This protein binds this small molecule.
Small molecule (SMILES): Clc1cccc(CN2CCNCC2)c1

Binding-site contacts:
Ligand atom C11 contacts residue THR158 of chain 1.B at 3.4 Å.
Ligand atom CL1 contacts residue THR158 of chain 1.B at 3.8 Å.
Ligand atom C8 contacts residue ALA116 of chain 1.B at 3.5 Å (hydrophobic).
Ligand atom C5 contacts residue MET157 of chain 1.B at 4.2 Å (hydrophobic).
Ligand atom C6 contacts residue MET97 of chain 1.B at 4.2 Å (hydrophobic).
Ligand atom C3 contacts residue LEU187 of chain 1.B at 4.0 Å (hydrophobic).
Ligand atom C7 contacts residue TRP120 of chain 1.B at 4.2 Å (hydrophobic).
Ligand atom C6 contacts residue THR158 of chain 1.B at 4.0 Å.
Ligand atom C2 contacts residue ASP188 of chain 1.B at 3.8 Å.
Ligand atom C8 contacts residue LEU187 of chain 1.B at 3.7 Å (hydrophobic).
Ligand atom C3 contacts residue THR158 of chain 1.B at 3.9 Å.
Ligand atom C4 contacts residue LEU187 of chain 1.B at 3.9 Å (hydrophobic).
Ligand atom C7 contacts residue MET97 of chain 1.B at 3.8 Å (hydrophobic).
Ligand atom C7 contacts residue LEU187 of chain 1.B at 3.9 Å (hydrophobic).
Ligand atom C9 contacts residue ILE113 of chain 1.B at 4.2 Å (hydrophobic).
Ligand atom C11 contacts residue LEU187 of chain 1.B at 4.0 Å (hydrophobic).
Ligand atom C8 contacts residue VAL117 of chain 1.B at 3.5 Å (hydrophobic).
Ligand atom N2 contacts residue SER154 of chain 1.B at 2.8 Å (h-bond).
Ligand atom C1 contacts residue SER154 of chain 1.B at 3.6 Å.
Ligand atom C2 contacts residue SER154 of chain 1.B at 3.4 Å.
Ligand atom C9 contacts residue LEU187 of chain 1.B at 3.6 Å (hydrophobic).
Ligand atom C2 contacts residue TRP120 of chain 1.B at 3.6 Å (hydrophobic).
Ligand atom C9 contacts residue VAL117 of chain 1.B at 3.9 Å (hydrophobic).
Ligand atom C5 contacts residue THR158 of chain 1.B at 3.8 Å.
Ligand atom C1 contacts residue MET97 of chain 1.B at 4.2 Å (hydrophobic).
Ligand atom C11 contacts residue LEU161 of chain 1.B at 3.9 Å (hydrophobic).
Ligand atom C1 contacts residue MET94 of chain 1.B at 4.2 Å (hydrophobic).
Ligand atom C4 contacts residue SER154 of chain 1.B at 3.6 Å.
Ligand atom C10 contacts residue LEU187 of chain 1.B at 3.8 Å (hydrophobic).
Ligand atom C3 contacts residue SER154 of chain 1.B at 3.9 Å.
Ligand atom C4 contacts residue ASP188 of chain 1.B at 3.1 Å.
Ligand atom N2 contacts residue TRP120 of chain 1.B at 4.0 Å.
Ligand atom N2 contacts residue ASP188 of chain 1.B at 2.8 Å (salt-bridge).
Ligand atom CL1 contacts residue LEU161 of chain 1.B at 3.7 Å.
Ligand atom C9 contacts residue ALA116 of chain 1.B at 3.8 Å (hydrophobic).
Ligand atom C6 contacts residue LEU187 of chain 1.B at 4.1 Å (hydrophobic).
Ligand atom C7 contacts residue ALA116 of chain 1.B at 3.8 Å (hydrophobic).
Ligand atom C5 contacts residue MET97 of chain 1.B at 3.8 Å (hydrophobic).
Ligand atom N1 contacts residue MET97 of chain 1.B at 4.2 Å.
Ligand atom C10 contacts residue LEU161 of chain 1.B at 3.7 Å (hydrophobic).

Sequence of chain 1.B:
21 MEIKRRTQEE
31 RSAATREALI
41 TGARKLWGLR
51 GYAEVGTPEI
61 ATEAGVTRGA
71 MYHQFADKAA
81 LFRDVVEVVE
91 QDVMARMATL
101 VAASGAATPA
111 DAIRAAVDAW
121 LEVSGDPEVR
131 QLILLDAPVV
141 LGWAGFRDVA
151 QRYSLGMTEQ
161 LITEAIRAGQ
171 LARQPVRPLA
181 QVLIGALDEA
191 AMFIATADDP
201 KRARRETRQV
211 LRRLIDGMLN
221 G